A small-molecule ligand and the protein it binds are described below.
Small molecule (SMILES): COc1c(O)cc(O)c2c1O[C@H](c1ccccc1)CC2=O

Sequence of chain 1.A:
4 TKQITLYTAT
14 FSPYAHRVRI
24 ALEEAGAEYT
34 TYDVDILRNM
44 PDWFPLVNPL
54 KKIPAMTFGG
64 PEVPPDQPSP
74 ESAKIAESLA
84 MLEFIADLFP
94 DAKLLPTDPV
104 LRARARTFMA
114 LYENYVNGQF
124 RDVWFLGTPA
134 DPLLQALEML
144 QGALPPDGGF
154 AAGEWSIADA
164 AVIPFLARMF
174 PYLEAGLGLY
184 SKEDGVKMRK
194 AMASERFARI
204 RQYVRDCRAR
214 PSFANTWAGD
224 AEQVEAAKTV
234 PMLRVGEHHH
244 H

Binding-site contacts:
Ligand atom C04 contacts residue PHE128 of chain 1.A at 3.4 Å (hydrophobic).
Ligand atom C08 contacts residue PHE128 of chain 1.A at 4.0 Å (hydrophobic).
Ligand atom C02 contacts residue TRP127 of chain 1.A at 3.7 Å (hydrophobic).
Ligand atom C09 contacts residue PHE128 of chain 1.A at 3.5 Å (hydrophobic).
Ligand atom O13 contacts residue GSH1 of chain 1.D at 2.6 Å (h-bond).
Ligand atom C01 contacts residue PHE128 of chain 1.A at 3.8 Å (hydrophobic).
Ligand atom C19 contacts residue PHE168 of chain 1.A at 3.2 Å (hydrophobic).
Ligand atom C10 contacts residue ARG124 of chain 1.A at 4.0 Å.
Ligand atom C17 contacts residue TYR175 of chain 1.A at 4.0 Å (hydrophobic).
Ligand atom O11 contacts residue ARG124 of chain 1.A at 3.2 Å.
Ligand atom C05 contacts residue PHE128 of chain 1.A at 3.9 Å (hydrophobic).
Ligand atom C19 contacts residue MET172 of chain 1.A at 3.9 Å (hydrophobic).
Ligand atom O12 contacts residue ARG124 of chain 1.A at 3.4 Å.
Ligand atom C15 contacts residue LEU236 of chain 1.A at 3.8 Å (hydrophobic).
Ligand atom C15 contacts residue PHE14 of chain 1.A at 4.1 Å (hydrophobic).
Ligand atom O12 contacts residue ASN120 of chain 1.A at 3.6 Å (h-bond).
Ligand atom C19 contacts residue ARG171 of chain 1.A at 3.7 Å.
Ligand atom C01 contacts residue TRP127 of chain 1.A at 3.5 Å (hydrophobic).
Ligand atom O13 contacts residue PHE14 of chain 1.A at 3.7 Å.
Ligand atom O11 contacts residue PHE123 of chain 1.A at 3.6 Å.
Ligand atom C05 contacts residue PRO16 of chain 1.A at 4.1 Å (hydrophobic).
Ligand atom C15 contacts residue VAL233 of chain 1.A at 3.5 Å (hydrophobic).
Ligand atom C06 contacts residue GSH1 of chain 1.D at 3.8 Å.
Ligand atom C20 contacts residue PHE123 of chain 1.A at 3.6 Å (hydrophobic).
Ligand atom C06 contacts residue PRO16 of chain 1.A at 3.9 Å (hydrophobic).
Ligand atom C10 contacts residue PHE128 of chain 1.A at 3.9 Å (hydrophobic).
Ligand atom O13 contacts residue PRO16 of chain 1.A at 3.7 Å.
Ligand atom O12 contacts residue TYR17 of chain 1.A at 3.8 Å.
Ligand atom C18 contacts residue PHE168 of chain 1.A at 3.9 Å (hydrophobic).
Ligand atom O14 contacts residue PHE14 of chain 1.A at 4.1 Å.
Ligand atom O03 contacts residue PHE128 of chain 1.A at 3.8 Å.
Ligand atom C15 contacts residue PHE128 of chain 1.A at 4.1 Å (hydrophobic).
Ligand atom O14 contacts residue PRO16 of chain 1.A at 4.1 Å.
Ligand atom C18 contacts residue ARG171 of chain 1.A at 3.6 Å.
Ligand atom C07 contacts residue TYR17 of chain 1.A at 3.6 Å (hydrophobic).
Ligand atom O11 contacts residue ASN120 of chain 1.A at 4.0 Å.
Ligand atom C01 contacts residue PHE123 of chain 1.A at 3.6 Å (hydrophobic).
Ligand atom C21 contacts residue TRP127 of chain 1.A at 3.5 Å (hydrophobic).
Ligand atom C21 contacts residue PHE123 of chain 1.A at 4.0 Å (hydrophobic).
Ligand atom C08 contacts residue ARG124 of chain 1.A at 4.0 Å.